Binding-site contacts:
Ligand atom C5 contacts residue VAL22 of chain 1.A at 3.6 Å (hydrophobic).
Ligand atom C18 contacts residue LYS35 of chain 1.A at 3.8 Å.
Ligand atom N6 contacts residue VAL22 of chain 1.A at 3.6 Å.
Ligand atom C1 contacts residue VAL22 of chain 1.A at 3.6 Å (hydrophobic).
Ligand atom N22 contacts residue TYR85 of chain 1.A at 3.6 Å.
Ligand atom C14 contacts residue HIS86 of chain 1.A at 3.8 Å.
Ligand atom C23 contacts residue GLY89 of chain 1.A at 3.5 Å.
Ligand atom C12 contacts residue LEU143 of chain 1.A at 3.5 Å (hydrophobic).
Ligand atom N17 contacts residue LEU63 of chain 1.A at 3.7 Å.
Ligand atom N13 contacts residue HIS86 of chain 1.A at 3.1 Å (h-bond).
Ligand atom O26 contacts residue LEU81 of chain 1.A at 3.7 Å.
Ligand atom C21 contacts residue ALA33 of chain 1.A at 3.7 Å (hydrophobic).
Ligand atom O24 contacts residue ILE14 of chain 1.A at 3.3 Å.
Ligand atom C25 contacts residue HIS86 of chain 1.A at 3.2 Å.
Ligand atom C11 contacts residue LEU143 of chain 1.A at 3.5 Å (hydrophobic).
Ligand atom C23 contacts residue HIS86 of chain 1.A at 3.5 Å.
Ligand atom C21 contacts residue SER83 of chain 1.A at 3.7 Å.
Ligand atom C18 contacts residue LEU63 of chain 1.A at 3.7 Å (hydrophobic).
Ligand atom N17 contacts residue LYS35 of chain 1.A at 3.6 Å.
Ligand atom C4 contacts residue GLY17 of chain 1.A at 3.7 Å.
Ligand atom C18 contacts residue GLU48 of chain 1.A at 3.8 Å.
Ligand atom C20 contacts residue SER83 of chain 1.A at 3.2 Å.
Ligand atom C25 contacts residue GLY89 of chain 1.A at 3.5 Å.
Ligand atom N22 contacts residue HIS86 of chain 1.A at 2.9 Å (h-bond).
Ligand atom C25 contacts residue TYR85 of chain 1.A at 3.8 Å (hydrophobic).
Ligand atom C5 contacts residue LYS35 of chain 1.A at 3.4 Å.
Ligand atom C27 contacts residue LEU81 of chain 1.A at 3.7 Å (hydrophobic).
Ligand atom N13 contacts residue TYR85 of chain 1.A at 3.8 Å.
Ligand atom C20 contacts residue ALA33 of chain 1.A at 3.8 Å (hydrophobic).
Ligand atom C11 contacts residue ALA33 of chain 1.A at 3.6 Å (hydrophobic).
Ligand atom C4 contacts residue VAL22 of chain 1.A at 3.8 Å (hydrophobic).
Ligand atom O26 contacts residue SER83 of chain 1.A at 3.4 Å.
Ligand atom C3 contacts residue VAL22 of chain 1.A at 3.8 Å (hydrophobic).
Ligand atom C12 contacts residue ASP84 of chain 1.A at 3.4 Å.
Ligand atom C12 contacts residue ALA33 of chain 1.A at 3.5 Å (hydrophobic).
Ligand atom C2 contacts residue VAL22 of chain 1.A at 3.8 Å (hydrophobic).
Ligand atom N6 contacts residue LYS35 of chain 1.A at 2.9 Å (salt-bridge).
Ligand atom O26 contacts residue VAL82 of chain 1.A at 3.8 Å.
Ligand atom C19 contacts residue SER83 of chain 1.A at 3.5 Å.
Ligand atom C25 contacts residue GLU87 of chain 1.A at 3.6 Å.

A small-molecule ligand and the protein it binds are described below.
Small molecule (SMILES): COc1ccc(-c2c(-c3ccnc(NC(C)=O)c3)[nH]c3cccnc23)nc1

Sequence of chain 1.A:
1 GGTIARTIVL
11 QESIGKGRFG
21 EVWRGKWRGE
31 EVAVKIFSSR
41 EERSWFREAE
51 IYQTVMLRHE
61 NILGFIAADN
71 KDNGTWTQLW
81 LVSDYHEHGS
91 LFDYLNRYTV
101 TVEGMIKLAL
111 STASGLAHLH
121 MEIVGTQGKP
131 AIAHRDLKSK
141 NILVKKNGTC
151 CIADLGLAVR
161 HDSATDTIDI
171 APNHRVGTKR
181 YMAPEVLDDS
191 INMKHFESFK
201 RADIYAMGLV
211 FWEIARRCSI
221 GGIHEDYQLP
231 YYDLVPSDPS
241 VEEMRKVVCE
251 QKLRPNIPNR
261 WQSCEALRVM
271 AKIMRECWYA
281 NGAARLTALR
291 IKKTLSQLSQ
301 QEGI